A protein and the small-molecule ligand that binds it are described below.
Small molecule (SMILES): N[C@@H](CCC(=O)O)C(=O)O

Binding-site contacts:
Ligand atom N contacts residue TYR61 of chain 1.A at 4.1 Å.
Ligand atom OXT contacts residue SER142 of chain 1.A at 2.8 Å (h-bond).
Ligand atom OXT contacts residue ARG96 of chain 1.A at 2.8 Å (salt-bridge).
Ligand atom N contacts residue THR91 of chain 1.A at 2.8 Å (h-bond).
Ligand atom OE2 contacts residue THR143 of chain 1.A at 2.7 Å (h-bond).
Ligand atom CA contacts residue SER142 of chain 1.A at 3.3 Å.
Ligand atom CD contacts residue GLU193 of chain 1.A at 3.9 Å.
Ligand atom CA contacts residue THR91 of chain 1.A at 3.4 Å.
Ligand atom OE2 contacts residue GLU193 of chain 1.A at 3.6 Å.
Ligand atom C contacts residue TYR61 of chain 1.A at 3.7 Å (hydrophobic).
Ligand atom OE1 contacts residue GLY141 of chain 1.A at 3.7 Å.
Ligand atom CG contacts residue LEU138 of chain 1.A at 3.8 Å (hydrophobic).
Ligand atom C contacts residue ARG96 of chain 1.A at 3.4 Å.
Ligand atom OXT contacts residue GLY141 of chain 1.A at 3.3 Å.
Ligand atom C contacts residue THR91 of chain 1.A at 3.6 Å.
Ligand atom CD contacts residue LEU138 of chain 1.A at 4.1 Å (hydrophobic).
Ligand atom O contacts residue THR91 of chain 1.A at 2.9 Å (h-bond).
Ligand atom CA contacts residue GLU193 of chain 1.A at 3.3 Å.
Ligand atom O contacts residue SER142 of chain 1.A at 3.9 Å.
Ligand atom CG contacts residue GLU193 of chain 1.A at 3.6 Å.
Ligand atom C contacts residue SER142 of chain 1.A at 3.3 Å.
Ligand atom N contacts residue SER142 of chain 1.A at 4.1 Å.
Ligand atom OE1 contacts residue SER142 of chain 1.A at 3.3 Å (h-bond).
Ligand atom N contacts residue GLU193 of chain 1.A at 2.7 Å (salt-bridge).
Ligand atom O contacts residue PRO89 of chain 1.A at 3.8 Å.
Ligand atom CG contacts residue MET196 of chain 1.A at 4.3 Å (hydrophobic).
Ligand atom CB contacts residue LEU138 of chain 1.A at 4.0 Å (hydrophobic).
Ligand atom O contacts residue LEU90 of chain 1.A at 3.7 Å.
Ligand atom CB contacts residue TYR61 of chain 1.A at 3.6 Å (hydrophobic).
Ligand atom CD contacts residue THR143 of chain 1.A at 3.3 Å.
Ligand atom O contacts residue TYR61 of chain 1.A at 3.6 Å.
Ligand atom CA contacts residue PRO89 of chain 1.A at 4.1 Å (hydrophobic).
Ligand atom CA contacts residue TYR61 of chain 1.A at 4.1 Å (hydrophobic).
Ligand atom N contacts residue PRO89 of chain 1.A at 2.9 Å (h-bond).
Ligand atom OE1 contacts residue THR143 of chain 1.A at 3.1 Å (h-bond).
Ligand atom CB contacts residue GLU193 of chain 1.A at 4.0 Å.
Ligand atom O contacts residue ARG96 of chain 1.A at 2.8 Å (salt-bridge).
Ligand atom OXT contacts residue TYR61 of chain 1.A at 3.5 Å.
Ligand atom N contacts residue TYR220 of chain 1.A at 3.7 Å.
Ligand atom OE1 contacts residue LEU138 of chain 1.A at 4.2 Å.

Sequence of chain 1.A:
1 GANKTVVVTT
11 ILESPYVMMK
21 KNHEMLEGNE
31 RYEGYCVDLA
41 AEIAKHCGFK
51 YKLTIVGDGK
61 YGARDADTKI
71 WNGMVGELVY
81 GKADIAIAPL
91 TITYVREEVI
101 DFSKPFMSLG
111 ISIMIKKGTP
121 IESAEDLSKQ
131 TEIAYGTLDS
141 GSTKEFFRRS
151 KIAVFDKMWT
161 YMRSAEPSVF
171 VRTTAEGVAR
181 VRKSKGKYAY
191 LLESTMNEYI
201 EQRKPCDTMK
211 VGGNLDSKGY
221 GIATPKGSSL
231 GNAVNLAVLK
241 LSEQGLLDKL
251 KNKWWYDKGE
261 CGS